Sequence of chain 3.B:
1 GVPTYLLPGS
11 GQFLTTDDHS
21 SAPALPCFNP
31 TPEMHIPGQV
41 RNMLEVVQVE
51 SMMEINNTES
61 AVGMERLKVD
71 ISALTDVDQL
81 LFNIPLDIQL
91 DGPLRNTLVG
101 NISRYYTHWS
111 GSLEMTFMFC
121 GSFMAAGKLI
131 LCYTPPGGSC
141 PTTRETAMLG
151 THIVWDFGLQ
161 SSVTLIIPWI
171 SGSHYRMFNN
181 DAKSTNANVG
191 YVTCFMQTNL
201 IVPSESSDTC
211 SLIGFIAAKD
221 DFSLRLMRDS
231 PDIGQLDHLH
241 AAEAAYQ

The protein below binds the small molecule below.
Small molecule (SMILES): Cc1cc(-c2noc(C(F)(F)F)n2)ccc1OCCCc1cc(C(=O)N(C)C)no1

Sequence of chain 3.A:
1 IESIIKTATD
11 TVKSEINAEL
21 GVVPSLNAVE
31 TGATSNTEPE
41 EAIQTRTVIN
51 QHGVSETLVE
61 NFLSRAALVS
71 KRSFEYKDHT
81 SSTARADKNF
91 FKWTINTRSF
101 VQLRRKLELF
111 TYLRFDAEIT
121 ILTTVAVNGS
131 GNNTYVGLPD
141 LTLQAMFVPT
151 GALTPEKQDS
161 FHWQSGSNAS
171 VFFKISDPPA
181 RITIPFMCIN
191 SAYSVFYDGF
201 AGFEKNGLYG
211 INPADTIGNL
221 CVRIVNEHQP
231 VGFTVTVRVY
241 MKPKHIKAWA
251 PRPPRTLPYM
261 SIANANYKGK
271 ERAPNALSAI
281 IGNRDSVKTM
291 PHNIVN

Binding-site contacts:
Ligand atom N19 contacts residue LEU220 of chain 3.A at 3.1 Å.
Ligand atom F26 contacts residue MET146 of chain 3.A at 3.2 Å.
Ligand atom O01 contacts residue PHE115 of chain 3.A at 3.5 Å.
Ligand atom C22 contacts residue ALA169 of chain 3.A at 3.5 Å (hydrophobic).
Ligand atom C29 contacts residue VAL195 of chain 3.A at 3.4 Å (hydrophobic).
Ligand atom F25 contacts residue VAL171 of chain 3.A at 3.1 Å.
Ligand atom C07 contacts residue TYR193 of chain 3.A at 3.6 Å (hydrophobic).
Ligand atom C05 contacts residue TYR193 of chain 3.A at 3.3 Å (hydrophobic).
Ligand atom N02 contacts residue THR97 of chain 3.A at 3.4 Å.
Ligand atom N28 contacts residue TYR193 of chain 3.A at 3.4 Å.
Ligand atom N20 contacts residue ILE184 of chain 3.A at 3.8 Å.
Ligand atom F26 contacts residue ALA169 of chain 3.A at 2.5 Å.
Ligand atom C30 contacts residue TYR193 of chain 3.A at 3.8 Å (hydrophobic).
Ligand atom F24 contacts residue ALA169 of chain 3.A at 3.3 Å.
Ligand atom C21 contacts residue ILE182 of chain 3.A at 3.4 Å (hydrophobic).
Ligand atom F24 contacts residue ILE182 of chain 3.A at 3.6 Å.
Ligand atom C14 contacts residue ILE119 of chain 3.A at 3.6 Å (hydrophobic).
Ligand atom O10 contacts residue ILE95 of chain 3.A at 3.3 Å.
Ligand atom C21 contacts residue PHE147 of chain 3.A at 3.8 Å (hydrophobic).
Ligand atom C30 contacts residue PHE115 of chain 3.A at 3.6 Å (hydrophobic).
Ligand atom C08 contacts residue ALA117 of chain 3.A at 3.8 Å (hydrophobic).
Ligand atom C13 contacts residue ILE119 of chain 3.A at 3.4 Å (hydrophobic).
Ligand atom C29 contacts residue TYR193 of chain 3.A at 3.5 Å (hydrophobic).
Ligand atom C16 contacts residue ILE184 of chain 3.A at 3.2 Å (hydrophobic).
Ligand atom C29 contacts residue SER194 of chain 3.A at 3.5 Å.
Ligand atom F26 contacts residue ALA145 of chain 3.A at 2.9 Å.
Ligand atom C08 contacts residue MET241 of chain 3.A at 3.6 Å (hydrophobic).
Ligand atom N20 contacts residue ILE182 of chain 3.A at 3.3 Å.
Ligand atom N02 contacts residue PHE115 of chain 3.A at 3.6 Å.
Ligand atom C17 contacts residue ILE184 of chain 3.A at 3.4 Å (hydrophobic).
Ligand atom C22 contacts residue PHE147 of chain 3.A at 3.8 Å (hydrophobic).
Ligand atom O01 contacts residue THR97 of chain 3.A at 3.6 Å.
Ligand atom F26 contacts residue PHE147 of chain 3.A at 2.6 Å.
Ligand atom C06 contacts residue TYR193 of chain 3.A at 3.8 Å (hydrophobic).
Ligand atom C22 contacts residue ALA145 of chain 3.A at 3.6 Å (hydrophobic).
Ligand atom C04 contacts residue TYR193 of chain 3.A at 3.8 Å (hydrophobic).
Ligand atom N20 contacts residue PHE147 of chain 3.A at 3.4 Å.
Ligand atom F25 contacts residue ALA145 of chain 3.A at 3.0 Å.
Ligand atom O23 contacts residue LEU220 of chain 3.A at 3.2 Å.
Ligand atom C12 contacts residue ILE119 of chain 3.A at 3.4 Å (hydrophobic).